The protein below binds the small molecule below.
Small molecule (SMILES): CC(=O)N[C@@H]1[C@@H](O)[C@H](O)[C@@H](CO)O[C@H]1O

Binding-site contacts:
Ligand atom O7 contacts residue THR562 of chain 1.A at 4.4 Å.
Ligand atom O5 contacts residue SER587 of chain 1.A at 3.9 Å.
Ligand atom C8 contacts residue SER587 of chain 1.A at 3.9 Å.
Ligand atom C7 contacts residue LYS586 of chain 1.A at 4.0 Å.
Ligand atom O6 contacts residue VAL589 of chain 1.A at 3.7 Å.
Ligand atom C8 contacts residue THR562 of chain 1.A at 3.6 Å.
Ligand atom C6 contacts residue VAL589 of chain 1.A at 3.6 Å (hydrophobic).
Ligand atom O5 contacts residue ASN618 of chain 1.A at 2.3 Å (h-bond).
Ligand atom C5 contacts residue VAL589 of chain 1.A at 4.2 Å (hydrophobic).
Ligand atom N2 contacts residue SER587 of chain 1.A at 4.2 Å.
Ligand atom O7 contacts residue LYS586 of chain 1.A at 3.8 Å.
Ligand atom C3 contacts residue ASN618 of chain 1.A at 3.8 Å.
Ligand atom N2 contacts residue ASN618 of chain 1.A at 2.9 Å (h-bond).
Ligand atom N2 contacts residue LYS586 of chain 1.A at 3.9 Å.
Ligand atom O7 contacts residue SER587 of chain 1.A at 4.2 Å.
Ligand atom C7 contacts residue SER587 of chain 1.A at 4.0 Å.
Ligand atom C7 contacts residue ASN618 of chain 1.A at 4.0 Å.
Ligand atom C1 contacts residue SER587 of chain 1.A at 4.1 Å.
Ligand atom C5 contacts residue ASN618 of chain 1.A at 3.6 Å.
Ligand atom C4 contacts residue ASN618 of chain 1.A at 4.2 Å.
Ligand atom O5 contacts residue VAL589 of chain 1.A at 3.5 Å.
Ligand atom O6 contacts residue LYS565 of chain 1.A at 3.5 Å (salt-bridge).
Ligand atom C7 contacts residue THR562 of chain 1.A at 4.5 Å.
Ligand atom C1 contacts residue ASN618 of chain 1.A at 1.4 Å.
Ligand atom C2 contacts residue SER587 of chain 1.A at 4.3 Å.
Ligand atom C2 contacts residue ASN618 of chain 1.A at 2.5 Å.

Sequence of chain 1.A:
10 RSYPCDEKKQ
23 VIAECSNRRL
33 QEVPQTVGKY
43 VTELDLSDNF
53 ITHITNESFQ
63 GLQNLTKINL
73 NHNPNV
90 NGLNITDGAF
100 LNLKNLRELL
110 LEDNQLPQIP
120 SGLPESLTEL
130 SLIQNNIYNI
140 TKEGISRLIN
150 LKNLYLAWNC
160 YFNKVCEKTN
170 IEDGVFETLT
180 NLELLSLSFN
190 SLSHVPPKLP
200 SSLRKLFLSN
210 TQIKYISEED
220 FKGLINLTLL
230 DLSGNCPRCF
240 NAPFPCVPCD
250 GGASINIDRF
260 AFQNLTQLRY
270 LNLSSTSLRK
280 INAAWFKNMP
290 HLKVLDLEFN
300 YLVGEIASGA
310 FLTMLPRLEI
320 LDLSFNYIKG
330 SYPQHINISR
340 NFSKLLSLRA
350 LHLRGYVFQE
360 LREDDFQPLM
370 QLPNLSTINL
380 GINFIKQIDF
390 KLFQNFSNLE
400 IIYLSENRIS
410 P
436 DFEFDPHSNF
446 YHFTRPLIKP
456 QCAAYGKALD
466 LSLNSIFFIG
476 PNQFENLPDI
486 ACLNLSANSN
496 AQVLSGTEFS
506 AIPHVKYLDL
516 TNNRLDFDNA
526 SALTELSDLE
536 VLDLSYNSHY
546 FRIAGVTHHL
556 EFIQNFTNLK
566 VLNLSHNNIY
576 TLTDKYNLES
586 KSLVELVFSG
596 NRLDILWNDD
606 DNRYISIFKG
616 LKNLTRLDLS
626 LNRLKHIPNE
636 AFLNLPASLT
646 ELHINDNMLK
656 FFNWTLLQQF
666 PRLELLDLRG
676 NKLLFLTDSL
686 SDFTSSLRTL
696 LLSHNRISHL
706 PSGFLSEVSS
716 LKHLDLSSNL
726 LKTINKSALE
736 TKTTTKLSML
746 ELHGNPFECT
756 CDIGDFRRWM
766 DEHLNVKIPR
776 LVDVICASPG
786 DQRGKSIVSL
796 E